Sequence of chain 1.C:
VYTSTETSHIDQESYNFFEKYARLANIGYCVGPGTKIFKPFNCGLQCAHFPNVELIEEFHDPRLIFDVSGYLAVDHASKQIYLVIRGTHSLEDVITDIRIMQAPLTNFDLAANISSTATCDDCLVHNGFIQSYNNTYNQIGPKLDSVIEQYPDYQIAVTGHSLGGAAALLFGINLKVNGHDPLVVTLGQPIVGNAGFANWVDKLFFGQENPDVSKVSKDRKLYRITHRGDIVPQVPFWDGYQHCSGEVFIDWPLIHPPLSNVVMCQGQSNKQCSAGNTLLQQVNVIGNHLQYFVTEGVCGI

This protein binds this small molecule.
Small molecule (SMILES): CC(=O)N[C@@H]1[C@@H](O)[C@H](O)[C@@H](CO)O[C@H]1O

Binding-site contacts:
Ligand atom N2 contacts residue ASN134 of chain 1.C at 3.0 Å (h-bond).
Ligand atom C4 contacts residue ASN134 of chain 1.C at 4.2 Å.
Ligand atom C2 contacts residue ASN134 of chain 1.C at 2.4 Å.
Ligand atom C6 contacts residue ASN138 of chain 1.C at 3.5 Å.
Ligand atom O6 contacts residue ALA112 of chain 1.C at 3.5 Å.
Ligand atom O3 contacts residue LEU110 of chain 1.C at 4.1 Å.
Ligand atom C5 contacts residue ALA112 of chain 1.C at 3.6 Å (hydrophobic).
Ligand atom C8 contacts residue LEU110 of chain 1.C at 3.5 Å (hydrophobic).
Ligand atom C8 contacts residue ILE130 of chain 1.C at 3.9 Å (hydrophobic).
Ligand atom C1 contacts residue ALA112 of chain 1.C at 3.7 Å (hydrophobic).
Ligand atom N2 contacts residue ALA112 of chain 1.C at 4.5 Å.
Ligand atom C5 contacts residue ASN138 of chain 1.C at 4.2 Å.
Ligand atom C5 contacts residue ASN134 of chain 1.C at 3.7 Å.
Ligand atom O7 contacts residue GLN131 of chain 1.C at 4.3 Å.
Ligand atom O5 contacts residue ASN138 of chain 1.C at 3.1 Å (h-bond).
Ligand atom C1 contacts residue ASN134 of chain 1.C at 1.4 Å.
Ligand atom C7 contacts residue LEU110 of chain 1.C at 3.6 Å (hydrophobic).
Ligand atom C1 contacts residue ALA111 of chain 1.C at 4.5 Å (hydrophobic).
Ligand atom O6 contacts residue TYR137 of chain 1.C at 4.2 Å.
Ligand atom C7 contacts residue ASN134 of chain 1.C at 3.3 Å.
Ligand atom O6 contacts residue ASN138 of chain 1.C at 2.7 Å (h-bond).
Ligand atom C3 contacts residue LEU110 of chain 1.C at 3.9 Å (hydrophobic).
Ligand atom C2 contacts residue LEU110 of chain 1.C at 3.9 Å (hydrophobic).
Ligand atom C6 contacts residue ALA112 of chain 1.C at 4.2 Å (hydrophobic).
Ligand atom C1 contacts residue ASN138 of chain 1.C at 4.0 Å.
Ligand atom O5 contacts residue ALA112 of chain 1.C at 3.6 Å.
Ligand atom N2 contacts residue LEU110 of chain 1.C at 2.9 Å (h-bond).
Ligand atom N2 contacts residue ALA111 of chain 1.C at 4.1 Å.
Ligand atom O5 contacts residue ASN134 of chain 1.C at 2.4 Å (h-bond).
Ligand atom C3 contacts residue ASN134 of chain 1.C at 3.8 Å.
Ligand atom C1 contacts residue LEU110 of chain 1.C at 4.5 Å (hydrophobic).
Ligand atom O7 contacts residue ASN134 of chain 1.C at 3.2 Å (h-bond).